Sequence of chain 16.P:
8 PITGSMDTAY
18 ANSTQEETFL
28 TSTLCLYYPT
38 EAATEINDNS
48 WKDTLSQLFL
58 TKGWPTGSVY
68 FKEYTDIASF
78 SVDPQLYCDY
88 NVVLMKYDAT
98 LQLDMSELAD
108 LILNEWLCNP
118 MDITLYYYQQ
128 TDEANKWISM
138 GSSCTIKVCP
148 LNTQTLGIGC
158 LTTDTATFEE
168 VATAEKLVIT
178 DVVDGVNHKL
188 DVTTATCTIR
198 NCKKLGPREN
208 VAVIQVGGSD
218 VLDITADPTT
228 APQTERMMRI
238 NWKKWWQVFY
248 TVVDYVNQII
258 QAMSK

A protein and the small-molecule ligand that binds it are described below.
Small molecule (SMILES): CC(=O)N[C@H]1[C@H](O[C@H]2[C@H](O)[C@@H](NC(C)=O)CO[C@@H]2CO)O[C@H](CO)[C@@H](O)[C@@H]1O

Binding-site contacts:
Ligand atom C3 contacts residue ASN19 of chain 16.P at 4.4 Å.
Ligand atom C8 contacts residue TYR17 of chain 16.P at 3.4 Å (hydrophobic).
Ligand atom O7 contacts residue ALA18 of chain 16.P at 4.3 Å.
Ligand atom C7 contacts residue ALA18 of chain 16.P at 4.4 Å (hydrophobic).
Ligand atom C1 contacts residue ASN19 of chain 16.P at 2.3 Å.
Ligand atom C8 contacts residue ALA18 of chain 16.P at 4.0 Å (hydrophobic).
Ligand atom C2 contacts residue ASN19 of chain 16.P at 3.6 Å.
Ligand atom C7 contacts residue TYR17 of chain 16.P at 4.3 Å (hydrophobic).
Ligand atom O5 contacts residue ASN19 of chain 16.P at 2.9 Å (h-bond).
Ligand atom N2 contacts residue ASN19 of chain 16.P at 4.0 Å.
Ligand atom C5 contacts residue ASN19 of chain 16.P at 3.6 Å.